Sequence of chain 1.C:
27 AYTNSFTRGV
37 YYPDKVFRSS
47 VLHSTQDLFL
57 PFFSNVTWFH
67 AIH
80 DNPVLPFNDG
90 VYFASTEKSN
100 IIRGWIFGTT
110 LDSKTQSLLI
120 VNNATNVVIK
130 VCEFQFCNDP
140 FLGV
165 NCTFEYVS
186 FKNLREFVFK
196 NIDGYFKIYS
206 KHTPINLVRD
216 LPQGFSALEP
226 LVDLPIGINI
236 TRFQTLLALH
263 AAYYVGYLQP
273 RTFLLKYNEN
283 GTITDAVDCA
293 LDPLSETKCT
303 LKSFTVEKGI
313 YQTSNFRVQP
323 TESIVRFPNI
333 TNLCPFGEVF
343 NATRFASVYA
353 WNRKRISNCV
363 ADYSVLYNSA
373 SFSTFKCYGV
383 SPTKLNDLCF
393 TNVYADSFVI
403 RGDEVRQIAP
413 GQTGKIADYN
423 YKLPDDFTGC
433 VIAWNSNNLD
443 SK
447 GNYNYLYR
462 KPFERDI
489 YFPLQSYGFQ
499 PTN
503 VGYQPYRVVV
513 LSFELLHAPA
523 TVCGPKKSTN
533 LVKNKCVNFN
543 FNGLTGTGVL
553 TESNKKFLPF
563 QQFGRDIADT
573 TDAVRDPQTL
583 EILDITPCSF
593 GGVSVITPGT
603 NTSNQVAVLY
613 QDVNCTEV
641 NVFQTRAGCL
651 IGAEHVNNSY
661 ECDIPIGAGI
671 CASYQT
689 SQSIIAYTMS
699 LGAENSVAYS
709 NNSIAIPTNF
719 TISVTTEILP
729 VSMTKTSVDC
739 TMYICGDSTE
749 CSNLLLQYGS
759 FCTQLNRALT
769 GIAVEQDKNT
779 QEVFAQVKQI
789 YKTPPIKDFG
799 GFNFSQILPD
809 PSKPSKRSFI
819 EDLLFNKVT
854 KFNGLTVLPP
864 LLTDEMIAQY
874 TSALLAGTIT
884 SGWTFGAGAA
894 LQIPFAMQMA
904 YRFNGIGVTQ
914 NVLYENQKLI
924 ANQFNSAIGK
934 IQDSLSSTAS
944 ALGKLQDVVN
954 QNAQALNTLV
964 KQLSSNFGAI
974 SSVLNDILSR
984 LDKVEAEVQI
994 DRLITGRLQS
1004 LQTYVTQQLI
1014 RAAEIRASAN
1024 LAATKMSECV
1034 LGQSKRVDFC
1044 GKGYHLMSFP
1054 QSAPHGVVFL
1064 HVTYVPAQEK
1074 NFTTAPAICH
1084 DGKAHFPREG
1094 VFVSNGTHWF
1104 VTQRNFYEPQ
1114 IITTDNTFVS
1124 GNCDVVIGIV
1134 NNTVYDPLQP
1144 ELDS

Binding-site contacts:
Ligand atom O5 contacts residue GLN580 of chain 1.C at 3.5 Å (h-bond).
Ligand atom C1 contacts residue ASN331 of chain 1.C at 1.4 Å.
Ligand atom C5 contacts residue GLN580 of chain 1.C at 3.9 Å.
Ligand atom O5 contacts residue ASN331 of chain 1.C at 2.3 Å (h-bond).
Ligand atom O6 contacts residue ARG328 of chain 1.C at 4.5 Å.
Ligand atom C1 contacts residue GLN580 of chain 1.C at 4.0 Å.
Ligand atom C2 contacts residue ASN331 of chain 1.C at 2.5 Å.
Ligand atom C4 contacts residue ASN331 of chain 1.C at 4.2 Å.
Ligand atom C6 contacts residue THR581 of chain 1.C at 4.1 Å.
Ligand atom O4 contacts residue THR581 of chain 1.C at 4.2 Å.
Ligand atom C5 contacts residue THR581 of chain 1.C at 4.1 Å.
Ligand atom N2 contacts residue ASN331 of chain 1.C at 3.0 Å (h-bond).
Ligand atom C6 contacts residue GLN580 of chain 1.C at 3.9 Å.
Ligand atom C5 contacts residue ASN331 of chain 1.C at 3.7 Å.
Ligand atom C7 contacts residue ASN331 of chain 1.C at 3.6 Å.
Ligand atom O6 contacts residue THR581 of chain 1.C at 4.1 Å.
Ligand atom C3 contacts residue ASN331 of chain 1.C at 3.8 Å.
Ligand atom O6 contacts residue GLN580 of chain 1.C at 2.8 Å (h-bond).
Ligand atom C3 contacts residue GLN580 of chain 1.C at 4.5 Å.
Ligand atom O7 contacts residue ASN331 of chain 1.C at 3.7 Å.

A protein and the small-molecule ligand that binds it are described below.
Small molecule (SMILES): CC(=O)N[C@@H]1[C@@H](O)[C@H](O)[C@@H](CO)O[C@H]1O